Sequence of chain 1.A:
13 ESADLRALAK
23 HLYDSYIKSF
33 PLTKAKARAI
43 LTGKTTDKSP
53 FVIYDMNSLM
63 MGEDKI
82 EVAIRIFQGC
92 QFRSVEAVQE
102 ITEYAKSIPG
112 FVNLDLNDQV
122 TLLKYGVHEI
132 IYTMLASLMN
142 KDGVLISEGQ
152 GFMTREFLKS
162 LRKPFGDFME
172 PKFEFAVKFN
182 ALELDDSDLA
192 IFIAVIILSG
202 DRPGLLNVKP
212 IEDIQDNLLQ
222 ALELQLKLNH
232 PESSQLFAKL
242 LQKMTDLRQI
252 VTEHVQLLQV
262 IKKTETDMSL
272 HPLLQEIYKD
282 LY

Binding-site contacts:
Ligand atom C3 contacts residue LYS173 of chain 1.A at 3.6 Å.
Ligand atom C12 contacts residue CYS91 of chain 1.A at 3.6 Å (hydrophobic).
Ligand atom C29 contacts residue HIS255 of chain 1.A at 3.8 Å.
Ligand atom C28 contacts residue CYS91 of chain 1.A at 3.4 Å (hydrophobic).
Ligand atom O34 contacts residue GLY90 of chain 1.A at 3.3 Å.
Ligand atom C28 contacts residue LEU159 of chain 1.A at 3.7 Å (hydrophobic).
Ligand atom C15 contacts residue ILE147 of chain 1.A at 3.6 Å (hydrophobic).
Ligand atom N33 contacts residue CYS91 of chain 1.A at 3.6 Å.
Ligand atom O34 contacts residue ARG86 of chain 1.A at 2.6 Å (salt-bridge).
Ligand atom O42 contacts residue HIS129 of chain 1.A at 3.5 Å.
Ligand atom O37 contacts residue LYS173 of chain 1.A at 3.1 Å.
Ligand atom O37 contacts residue HIS255 of chain 1.A at 3.1 Å.
Ligand atom O40 contacts residue PHE93 of chain 1.A at 3.5 Å.
Ligand atom C13 contacts residue CYS91 of chain 1.A at 3.7 Å (hydrophobic).
Ligand atom C32 contacts residue SER95 of chain 1.A at 3.8 Å.
Ligand atom O38 contacts residue ARG94 of chain 1.A at 3.6 Å.
Ligand atom O35 contacts residue ARG94 of chain 1.A at 3.3 Å.
Ligand atom O41 contacts residue ILE147 of chain 1.A at 3.7 Å.
Ligand atom O38 contacts residue GLY90 of chain 1.A at 3.5 Å (h-bond).
Ligand atom C14 contacts residue GLY90 of chain 1.A at 3.7 Å.
Ligand atom C29 contacts residue HIS129 of chain 1.A at 3.7 Å.
Ligand atom C29 contacts residue TYR133 of chain 1.A at 3.4 Å (hydrophobic).
Ligand atom O35 contacts residue ILE147 of chain 1.A at 3.7 Å.
Ligand atom C6 contacts residue CYS91 of chain 1.A at 3.5 Å (hydrophobic).
Ligand atom C21 contacts residue GLY90 of chain 1.A at 3.4 Å.
Ligand atom C27 contacts residue ILE68 of chain 1.A at 3.6 Å (hydrophobic).
Ligand atom O36 contacts residue ARG86 of chain 1.A at 3.3 Å (salt-bridge).
Ligand atom O42 contacts residue ILE132 of chain 1.A at 3.1 Å.
Ligand atom C24 contacts residue HIS255 of chain 1.A at 3.8 Å.
Ligand atom C9 contacts residue LEU136 of chain 1.A at 3.8 Å (hydrophobic).
Ligand atom C17 contacts residue GLY90 of chain 1.A at 3.3 Å.
Ligand atom C9 contacts residue CYS91 of chain 1.A at 3.7 Å (hydrophobic).
Ligand atom C20 contacts residue GLY90 of chain 1.A at 3.3 Å.
Ligand atom C27 contacts residue SER148 of chain 1.A at 3.2 Å.
Ligand atom C28 contacts residue ILE87 of chain 1.A at 3.7 Å (hydrophobic).
Ligand atom C10 contacts residue ILE147 of chain 1.A at 3.6 Å (hydrophobic).
Ligand atom O41 contacts residue CYS91 of chain 1.A at 3.6 Å.
Ligand atom C22 contacts residue ILE147 of chain 1.A at 3.8 Å (hydrophobic).
Ligand atom C2 contacts residue MET140 of chain 1.A at 3.6 Å (hydrophobic).
Ligand atom C21 contacts residue ARG86 of chain 1.A at 3.7 Å.

A protein and the small-molecule ligand that binds it are described below.
Small molecule (SMILES): COC(=O)CCc1cc(CNC(=O)c2c(OC)cc(O)c3c2OC2=CC(O)=C(C(C)=O)C(=O)[C@]23C)c2ccccc2c1